Binding-site contacts:
Ligand atom C2 contacts residue PRO628 of chain 2.A at 3.5 Å (hydrophobic).
Ligand atom C2' contacts residue PRO628 of chain 2.A at 3.6 Å (hydrophobic).
Ligand atom N7 contacts residue PRO628 of chain 2.A at 3.3 Å (h-bond).
Ligand atom C3' contacts residue HIS627 of chain 2.A at 4.3 Å.
Ligand atom N7 contacts residue SER629 of chain 2.A at 3.1 Å (h-bond).
Ligand atom N6 contacts residue PHE635 of chain 2.A at 3.7 Å.
Ligand atom N1 contacts residue PRO628 of chain 2.A at 3.2 Å (h-bond).
Ligand atom C8 contacts residue SER629 of chain 2.A at 4.2 Å.
Ligand atom N6 contacts residue PRO628 of chain 2.A at 3.4 Å (h-bond).
Ligand atom N9 contacts residue PRO628 of chain 2.A at 3.7 Å.
Ligand atom N3 contacts residue PRO628 of chain 2.A at 3.5 Å (h-bond).
Ligand atom O3' contacts residue PRO628 of chain 2.A at 4.1 Å.
Ligand atom N9 contacts residue PRO412 of chain 2.A at 4.2 Å.
Ligand atom C8 contacts residue PRO412 of chain 2.A at 4.3 Å (hydrophobic).
Ligand atom C4 contacts residue PRO412 of chain 2.A at 4.1 Å (hydrophobic).
Ligand atom N6 contacts residue GLY636 of chain 2.A at 3.2 Å (h-bond).
Ligand atom N6 contacts residue GLY634 of chain 2.A at 3.8 Å.
Ligand atom C1' contacts residue HIS627 of chain 2.A at 4.3 Å.
Ligand atom C1' contacts residue PRO628 of chain 2.A at 3.9 Å (hydrophobic).
Ligand atom C4 contacts residue PRO628 of chain 2.A at 3.0 Å (hydrophobic).
Ligand atom N3 contacts residue PRO412 of chain 2.A at 4.3 Å.
Ligand atom C6 contacts residue GLY636 of chain 2.A at 3.6 Å.
Ligand atom C2 contacts residue PRO412 of chain 2.A at 4.3 Å (hydrophobic).
Ligand atom N7 contacts residue HIS627 of chain 2.A at 4.1 Å.
Ligand atom C2 contacts residue GLY636 of chain 2.A at 3.2 Å.
Ligand atom N1 contacts residue GLY636 of chain 2.A at 2.9 Å (h-bond).
Ligand atom C5 contacts residue SER629 of chain 2.A at 3.5 Å.
Ligand atom C5 contacts residue PRO628 of chain 2.A at 2.7 Å (hydrophobic).
Ligand atom C6 contacts residue PRO628 of chain 2.A at 2.8 Å (hydrophobic).
Ligand atom C8 contacts residue PRO628 of chain 2.A at 3.8 Å (hydrophobic).
Ligand atom C6 contacts residue SER629 of chain 2.A at 3.5 Å.
Ligand atom C6 contacts residue PRO412 of chain 2.A at 4.3 Å (hydrophobic).
Ligand atom C8 contacts residue HIS627 of chain 2.A at 3.5 Å.
Ligand atom C2' contacts residue HIS627 of chain 2.A at 3.2 Å.
Ligand atom N1 contacts residue VAL411 of chain 2.A at 4.3 Å.
Ligand atom N9 contacts residue HIS627 of chain 2.A at 4.3 Å.
Ligand atom N6 contacts residue SER629 of chain 2.A at 3.0 Å (h-bond).
Ligand atom N7 contacts residue PRO412 of chain 2.A at 4.3 Å.
Ligand atom N7 contacts residue ASN606 of chain 2.A at 4.2 Å.
Ligand atom C5 contacts residue PRO412 of chain 2.A at 4.2 Å (hydrophobic).

A protein and the small-molecule ligand that binds it are described below.
Small molecule (SMILES): Nc1ncnc2c1ncn2[C@H]1C[C@H](O)[C@@H](COP(=O)(O)O)O1

Sequence of chain 2.A:
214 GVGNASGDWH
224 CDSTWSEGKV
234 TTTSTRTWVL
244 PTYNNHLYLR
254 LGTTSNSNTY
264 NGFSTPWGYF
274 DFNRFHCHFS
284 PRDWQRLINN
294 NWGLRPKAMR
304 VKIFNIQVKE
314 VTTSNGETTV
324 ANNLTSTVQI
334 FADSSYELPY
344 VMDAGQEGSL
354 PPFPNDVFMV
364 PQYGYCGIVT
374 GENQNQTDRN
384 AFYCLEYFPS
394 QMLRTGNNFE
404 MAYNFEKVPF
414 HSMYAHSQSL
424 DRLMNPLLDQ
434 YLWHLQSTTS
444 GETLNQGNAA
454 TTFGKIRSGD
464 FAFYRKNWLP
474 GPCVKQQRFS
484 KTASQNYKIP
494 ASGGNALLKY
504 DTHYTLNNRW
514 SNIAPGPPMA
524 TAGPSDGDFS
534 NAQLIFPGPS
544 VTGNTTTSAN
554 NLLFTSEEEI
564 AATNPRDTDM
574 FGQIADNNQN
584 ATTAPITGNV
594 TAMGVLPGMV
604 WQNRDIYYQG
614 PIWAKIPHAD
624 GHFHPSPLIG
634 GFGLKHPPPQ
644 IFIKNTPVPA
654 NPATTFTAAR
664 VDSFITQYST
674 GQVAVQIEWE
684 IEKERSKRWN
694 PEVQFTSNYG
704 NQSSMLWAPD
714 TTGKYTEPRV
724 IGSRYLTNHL